Binding-site contacts:
Ligand atom O4 contacts residue ASN318 of chain 1.E at 4.4 Å.
Ligand atom C6 contacts residue ASN318 of chain 1.E at 3.3 Å.
Ligand atom C5 contacts residue SER284 of chain 1.E at 4.5 Å.
Ligand atom O6 contacts residue SER284 of chain 1.E at 2.9 Å (h-bond).
Ligand atom C6 contacts residue SER284 of chain 1.E at 3.2 Å.
Ligand atom O5 contacts residue SER284 of chain 1.E at 4.4 Å.
Ligand atom O6 contacts residue ASN318 of chain 1.E at 3.3 Å.

A protein and the small-molecule ligand that binds it are described below.
Small molecule (SMILES): CC(=O)N[C@@H]1[C@@H](O)[C@H](O)[C@@H](CO)O[C@H]1O

Sequence of chain 1.E:
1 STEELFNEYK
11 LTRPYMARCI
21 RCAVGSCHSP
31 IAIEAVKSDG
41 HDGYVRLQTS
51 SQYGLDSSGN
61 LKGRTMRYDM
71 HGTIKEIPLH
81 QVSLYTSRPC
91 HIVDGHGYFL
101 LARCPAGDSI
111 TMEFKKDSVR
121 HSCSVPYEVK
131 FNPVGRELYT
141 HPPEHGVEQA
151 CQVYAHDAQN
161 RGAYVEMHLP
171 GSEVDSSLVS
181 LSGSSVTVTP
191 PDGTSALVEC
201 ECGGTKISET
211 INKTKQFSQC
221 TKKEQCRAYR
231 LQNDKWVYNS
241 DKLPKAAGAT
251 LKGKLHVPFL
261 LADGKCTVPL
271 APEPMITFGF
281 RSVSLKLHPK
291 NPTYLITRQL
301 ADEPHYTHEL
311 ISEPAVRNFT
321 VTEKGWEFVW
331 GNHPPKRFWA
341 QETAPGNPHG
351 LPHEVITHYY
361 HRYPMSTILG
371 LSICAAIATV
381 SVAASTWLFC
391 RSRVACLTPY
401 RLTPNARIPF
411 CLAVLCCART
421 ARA